Binding-site contacts:
Ligand atom C2 contacts residue THR173 of chain 1.E at 4.0 Å.
Ligand atom O7 contacts residue ASN172 of chain 1.E at 4.3 Å.
Ligand atom O3 contacts residue ASN172 of chain 1.E at 4.2 Å.
Ligand atom C7 contacts residue ASN172 of chain 1.E at 3.9 Å.
Ligand atom C4 contacts residue ASN172 of chain 1.E at 3.6 Å.
Ligand atom O5 contacts residue ASN172 of chain 1.E at 4.2 Å.
Ligand atom O5 contacts residue ASN172 of chain 1.E at 2.4 Å (h-bond).
Ligand atom C5 contacts residue PRO154 of chain 1.E at 4.3 Å (hydrophobic).
Ligand atom C4 contacts residue PRO154 of chain 1.E at 3.9 Å (hydrophobic).
Ligand atom O3 contacts residue CYS176 of chain 1.E at 4.1 Å.
Ligand atom O3 contacts residue PRO154 of chain 1.E at 4.3 Å.
Ligand atom C5 contacts residue CYS170 of chain 1.E at 4.5 Å (hydrophobic).
Ligand atom O6 contacts residue ASN172 of chain 1.E at 2.8 Å (h-bond).
Ligand atom C1 contacts residue ASN172 of chain 1.E at 1.4 Å.
Ligand atom C6 contacts residue GLY155 of chain 1.E at 4.3 Å.
Ligand atom C2 contacts residue ASN172 of chain 1.E at 2.6 Å.
Ligand atom N2 contacts residue ASN172 of chain 1.E at 3.6 Å.
Ligand atom C6 contacts residue ASN172 of chain 1.E at 3.3 Å.
Ligand atom C6 contacts residue PRO154 of chain 1.E at 3.8 Å (hydrophobic).
Ligand atom C2 contacts residue ASN172 of chain 1.E at 4.4 Å.
Ligand atom C5 contacts residue CYS171 of chain 1.E at 4.0 Å (hydrophobic).
Ligand atom C2 contacts residue CYS171 of chain 1.E at 4.4 Å (hydrophobic).
Ligand atom C3 contacts residue ASN172 of chain 1.E at 3.6 Å.
Ligand atom O4 contacts residue LYS169 of chain 1.E at 4.3 Å.
Ligand atom O5 contacts residue CYS171 of chain 1.E at 3.8 Å.
Ligand atom C1 contacts residue ASN172 of chain 1.E at 3.9 Å.
Ligand atom O2 contacts residue THR173 of chain 1.E at 3.3 Å (h-bond).
Ligand atom O3 contacts residue CYS171 of chain 1.E at 4.4 Å.
Ligand atom C5 contacts residue ASN172 of chain 1.E at 3.3 Å.
Ligand atom C8 contacts residue ASN172 of chain 1.E at 4.4 Å.
Ligand atom O5 contacts residue PRO154 of chain 1.E at 4.0 Å.

Sequence of chain 1.E:
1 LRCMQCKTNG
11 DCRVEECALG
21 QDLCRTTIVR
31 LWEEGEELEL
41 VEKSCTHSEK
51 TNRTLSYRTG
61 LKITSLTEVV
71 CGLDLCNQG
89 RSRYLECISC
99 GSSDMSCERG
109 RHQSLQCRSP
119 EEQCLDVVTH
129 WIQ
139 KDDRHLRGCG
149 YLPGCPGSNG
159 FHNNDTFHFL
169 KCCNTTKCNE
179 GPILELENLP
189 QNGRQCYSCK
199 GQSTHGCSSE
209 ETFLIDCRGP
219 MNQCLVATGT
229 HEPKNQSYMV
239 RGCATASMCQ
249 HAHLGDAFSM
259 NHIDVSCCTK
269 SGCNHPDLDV

A small-molecule ligand and the protein it binds are described below.
Small molecule (SMILES): CC(=O)N[C@H]1CO[C@H](CO[C@H]2O[C@H](C)[C@@H](O)[C@@H](O)[C@@H]2O)[C@@H](O)[C@@H]1O